Sequence of chain 1.A:
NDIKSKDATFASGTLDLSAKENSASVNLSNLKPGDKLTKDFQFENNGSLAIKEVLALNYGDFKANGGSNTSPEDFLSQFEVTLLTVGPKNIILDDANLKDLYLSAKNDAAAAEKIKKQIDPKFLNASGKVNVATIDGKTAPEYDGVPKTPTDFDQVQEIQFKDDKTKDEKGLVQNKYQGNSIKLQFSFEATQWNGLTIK

A protein and the small-molecule ligand that binds it are described below.
Small molecule (SMILES): O=C(O)c1ccccc1O

Binding-site contacts:
Ligand atom C1' contacts residue VAL26 of chain 1.A at 3.5 Å (hydrophobic).
Ligand atom O2 contacts residue VAL26 of chain 1.A at 3.8 Å.
Ligand atom C5 contacts residue LEU37 of chain 1.A at 4.1 Å (hydrophobic).
Ligand atom C1' contacts residue THR38 of chain 1.A at 4.4 Å.
Ligand atom O2 contacts residue LYS39 of chain 1.A at 4.4 Å.
Ligand atom C1 contacts residue LYS39 of chain 1.A at 3.6 Å.
Ligand atom O1' contacts residue VAL26 of chain 1.A at 3.9 Å.
Ligand atom O1' contacts residue LYS39 of chain 1.A at 3.5 Å.
Ligand atom C2 contacts residue VAL26 of chain 1.A at 4.0 Å (hydrophobic).
Ligand atom C2 contacts residue PHE41 of chain 1.A at 4.3 Å (hydrophobic).
Ligand atom C6 contacts residue ILE169 of chain 1.A at 4.0 Å (hydrophobic).
Ligand atom O2' contacts residue VAL26 of chain 1.A at 3.5 Å.
Ligand atom C3 contacts residue PHE41 of chain 1.A at 3.9 Å (hydrophobic).
Ligand atom C5 contacts residue ILE169 of chain 1.A at 3.5 Å (hydrophobic).
Ligand atom C1' contacts residue LYS39 of chain 1.A at 3.9 Å.
Ligand atom O2 contacts residue PHE41 of chain 1.A at 4.3 Å.
Ligand atom O2 contacts residue SER25 of chain 1.A at 3.6 Å.
Ligand atom O2' contacts residue THR38 of chain 1.A at 4.1 Å.
Ligand atom C6 contacts residue THR38 of chain 1.A at 3.9 Å.
Ligand atom C4 contacts residue ILE169 of chain 1.A at 3.6 Å (hydrophobic).
Ligand atom C3 contacts residue ILE169 of chain 1.A at 4.4 Å (hydrophobic).
Ligand atom O2' contacts residue LEU37 of chain 1.A at 4.2 Å.
Ligand atom C1 contacts residue THR38 of chain 1.A at 4.5 Å.
Ligand atom C3 contacts residue PHE197 of chain 1.A at 4.0 Å (hydrophobic).
Ligand atom C6 contacts residue LYS39 of chain 1.A at 3.5 Å.
Ligand atom C4 contacts residue PHE41 of chain 1.A at 4.4 Å (hydrophobic).
Ligand atom O2 contacts residue ALA24 of chain 1.A at 3.9 Å.
Ligand atom C5 contacts residue LYS39 of chain 1.A at 3.8 Å.
Ligand atom C4 contacts residue PHE197 of chain 1.A at 4.2 Å (hydrophobic).
Ligand atom C5 contacts residue MSE167 of chain 1.A at 4.2 Å.
Ligand atom C3 contacts residue MSE167 of chain 1.A at 4.5 Å.
Ligand atom C3 contacts residue LYS39 of chain 1.A at 4.1 Å.
Ligand atom C4 contacts residue MSE167 of chain 1.A at 3.9 Å.
Ligand atom C2 contacts residue LYS39 of chain 1.A at 3.9 Å.
Ligand atom C1 contacts residue VAL26 of chain 1.A at 3.9 Å (hydrophobic).
Ligand atom C4 contacts residue LYS39 of chain 1.A at 4.1 Å.
Ligand atom O1' contacts residue SER25 of chain 1.A at 4.3 Å.
Ligand atom C5 contacts residue THR38 of chain 1.A at 4.3 Å.
Ligand atom C6 contacts residue LEU37 of chain 1.A at 4.2 Å (hydrophobic).
Ligand atom O2' contacts residue ASP7 of chain 1.A at 4.2 Å.